Binding-site contacts:
Ligand atom O7 contacts residue ASN317 of chain 1.B at 2.8 Å (h-bond).
Ligand atom C3 contacts residue ASN317 of chain 1.B at 3.8 Å.
Ligand atom C8 contacts residue GLY313 of chain 1.B at 4.1 Å.
Ligand atom C2 contacts residue ASN317 of chain 1.B at 2.4 Å.
Ligand atom C7 contacts residue ASN317 of chain 1.B at 3.5 Å.
Ligand atom C5 contacts residue ASN317 of chain 1.B at 3.7 Å.
Ligand atom C7 contacts residue GLY313 of chain 1.B at 4.4 Å.
Ligand atom C4 contacts residue ASN317 of chain 1.B at 4.2 Å.
Ligand atom O5 contacts residue ASN317 of chain 1.B at 2.4 Å (h-bond).
Ligand atom O7 contacts residue ALA318 of chain 1.B at 4.1 Å.
Ligand atom C1 contacts residue ASN317 of chain 1.B at 1.4 Å.
Ligand atom C8 contacts residue ASN317 of chain 1.B at 4.5 Å.
Ligand atom N2 contacts residue ASN317 of chain 1.B at 2.8 Å (h-bond).

Sequence of chain 1.B:
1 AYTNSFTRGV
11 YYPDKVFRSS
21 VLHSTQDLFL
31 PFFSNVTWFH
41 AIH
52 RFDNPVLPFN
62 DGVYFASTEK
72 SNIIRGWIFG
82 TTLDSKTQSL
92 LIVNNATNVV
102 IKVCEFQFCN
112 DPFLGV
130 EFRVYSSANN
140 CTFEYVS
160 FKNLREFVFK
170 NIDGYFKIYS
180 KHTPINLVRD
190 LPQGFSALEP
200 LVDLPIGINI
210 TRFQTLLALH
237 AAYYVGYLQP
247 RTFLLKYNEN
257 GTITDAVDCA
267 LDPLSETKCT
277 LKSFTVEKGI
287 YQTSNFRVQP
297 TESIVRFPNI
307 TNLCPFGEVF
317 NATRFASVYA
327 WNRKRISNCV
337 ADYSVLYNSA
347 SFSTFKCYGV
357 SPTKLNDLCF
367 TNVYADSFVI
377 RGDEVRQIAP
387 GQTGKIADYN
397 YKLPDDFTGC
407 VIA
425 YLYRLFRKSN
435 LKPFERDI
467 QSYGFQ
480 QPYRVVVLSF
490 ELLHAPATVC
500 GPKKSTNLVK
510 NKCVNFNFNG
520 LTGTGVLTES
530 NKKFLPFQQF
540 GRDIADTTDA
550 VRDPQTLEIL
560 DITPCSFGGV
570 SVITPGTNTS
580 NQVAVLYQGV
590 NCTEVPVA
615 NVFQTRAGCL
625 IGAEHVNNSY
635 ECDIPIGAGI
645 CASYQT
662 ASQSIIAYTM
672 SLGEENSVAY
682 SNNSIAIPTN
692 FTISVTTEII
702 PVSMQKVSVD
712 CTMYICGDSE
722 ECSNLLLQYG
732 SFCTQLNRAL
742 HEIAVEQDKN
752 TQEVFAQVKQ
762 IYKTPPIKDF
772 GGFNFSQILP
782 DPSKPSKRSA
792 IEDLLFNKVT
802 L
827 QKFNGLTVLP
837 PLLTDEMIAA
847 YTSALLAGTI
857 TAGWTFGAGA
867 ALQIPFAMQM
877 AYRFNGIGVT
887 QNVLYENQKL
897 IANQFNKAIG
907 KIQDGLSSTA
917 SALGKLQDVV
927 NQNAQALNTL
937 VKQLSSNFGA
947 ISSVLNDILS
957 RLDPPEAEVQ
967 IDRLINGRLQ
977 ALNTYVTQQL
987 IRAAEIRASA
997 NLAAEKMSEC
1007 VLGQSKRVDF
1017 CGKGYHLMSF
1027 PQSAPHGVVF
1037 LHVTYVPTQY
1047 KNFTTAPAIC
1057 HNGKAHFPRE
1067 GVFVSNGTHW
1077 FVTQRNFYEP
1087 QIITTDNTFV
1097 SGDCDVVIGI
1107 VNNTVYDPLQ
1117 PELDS

A protein and the small-molecule ligand that binds it are described below.
Small molecule (SMILES): CC(=O)N[C@@H]1[C@@H](O)[C@H](O)[C@@H](CO)O[C@H]1O